Sequence of chain 1.C:
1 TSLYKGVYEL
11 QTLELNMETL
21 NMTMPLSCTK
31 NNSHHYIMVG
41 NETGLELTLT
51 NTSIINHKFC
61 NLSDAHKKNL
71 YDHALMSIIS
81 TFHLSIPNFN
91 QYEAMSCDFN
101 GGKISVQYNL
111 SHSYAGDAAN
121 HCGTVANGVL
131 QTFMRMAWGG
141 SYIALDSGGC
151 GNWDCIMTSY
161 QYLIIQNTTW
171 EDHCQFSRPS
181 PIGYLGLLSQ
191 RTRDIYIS

The protein below binds the small molecule below.
Small molecule (SMILES): CC(=O)N[C@@H]1[C@@H](O)[C@H](O)[C@@H](CO)O[C@H]1O

Binding-site contacts:
Ligand atom C8 contacts residue ASN109 of chain 1.C at 4.3 Å.
Ligand atom C1 contacts residue ASN109 of chain 1.C at 1.4 Å.
Ligand atom C8 contacts residue GLN107 of chain 1.C at 3.2 Å.
Ligand atom O7 contacts residue LYS58 of chain 1.C at 3.4 Å.
Ligand atom C2 contacts residue TYR162 of chain 1.C at 4.2 Å (hydrophobic).
Ligand atom C7 contacts residue LYS58 of chain 1.C at 3.7 Å.
Ligand atom C7 contacts residue ASN109 of chain 1.C at 3.0 Å.
Ligand atom N2 contacts residue TYR162 of chain 1.C at 3.6 Å.
Ligand atom C2 contacts residue ASN109 of chain 1.C at 2.5 Å.
Ligand atom N2 contacts residue LYS58 of chain 1.C at 4.2 Å.
Ligand atom O5 contacts residue HIS112 of chain 1.C at 3.2 Å.
Ligand atom O6 contacts residue HIS112 of chain 1.C at 3.1 Å.
Ligand atom C1 contacts residue TYR162 of chain 1.C at 4.3 Å (hydrophobic).
Ligand atom O5 contacts residue ASN109 of chain 1.C at 2.4 Å (h-bond).
Ligand atom N2 contacts residue ASN109 of chain 1.C at 2.9 Å (h-bond).
Ligand atom C3 contacts residue TYR162 of chain 1.C at 4.1 Å (hydrophobic).
Ligand atom C8 contacts residue LYS58 of chain 1.C at 4.2 Å.
Ligand atom C8 contacts residue SER53 of chain 1.C at 4.2 Å.
Ligand atom C3 contacts residue ASN109 of chain 1.C at 3.8 Å.
Ligand atom C8 contacts residue TYR162 of chain 1.C at 3.6 Å (hydrophobic).
Ligand atom C5 contacts residue ASN109 of chain 1.C at 3.7 Å.
Ligand atom O7 contacts residue ALA94 of chain 1.C at 4.0 Å.
Ligand atom C1 contacts residue HIS112 of chain 1.C at 3.9 Å.
Ligand atom C4 contacts residue ASN109 of chain 1.C at 4.2 Å.
Ligand atom C6 contacts residue HIS112 of chain 1.C at 3.4 Å.
Ligand atom C5 contacts residue HIS112 of chain 1.C at 4.0 Å.
Ligand atom O7 contacts residue ASN109 of chain 1.C at 2.6 Å (h-bond).
Ligand atom C7 contacts residue TYR162 of chain 1.C at 3.8 Å (hydrophobic).